Sequence of chain 1.D:
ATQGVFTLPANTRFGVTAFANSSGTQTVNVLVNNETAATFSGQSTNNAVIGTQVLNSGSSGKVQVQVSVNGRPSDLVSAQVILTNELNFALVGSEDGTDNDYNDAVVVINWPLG

Binding-site contacts:
Ligand atom C1 contacts residue SER23 of chain 1.D at 3.9 Å.
Ligand atom C5 contacts residue SER22 of chain 1.D at 3.5 Å.
Ligand atom C5 contacts residue ASP96 of chain 1.D at 3.8 Å.
Ligand atom O2 contacts residue ASN21 of chain 1.D at 3.1 Å (h-bond).
Ligand atom O4 contacts residue CA1 of chain 1.Q at 2.5 Å.
Ligand atom O3 contacts residue CA1 of chain 1.Q at 2.5 Å.
Ligand atom C3 contacts residue CA1 of chain 1.Q at 3.4 Å.
Ligand atom C3 contacts residue ASP104 of chain 1.D at 3.8 Å.
Ligand atom C7 contacts residue SER23 of chain 1.D at 3.1 Å.
Ligand atom O5 contacts residue SER22 of chain 1.D at 3.6 Å (h-bond).
Ligand atom C2 contacts residue ASP99 of chain 1.D at 4.0 Å.
Ligand atom O3 contacts residue ASP104 of chain 1.D at 3.0 Å (salt-bridge).
Ligand atom C2 contacts residue CA1 of chain 1.H at 3.4 Å.
Ligand atom O3 contacts residue ASP99 of chain 1.D at 2.6 Å (salt-bridge).
Ligand atom C3 contacts residue ASP99 of chain 1.D at 3.2 Å.
Ligand atom C1M contacts residue SER23 of chain 1.D at 3.6 Å.
Ligand atom C2 contacts residue GLY114 of chain 1.A at 3.4 Å.
Ligand atom O2 contacts residue ASP104 of chain 1.D at 3.7 Å.
Ligand atom C6 contacts residue ASP96 of chain 1.D at 4.0 Å.
Ligand atom O4 contacts residue ASP99 of chain 1.D at 3.6 Å (salt-bridge).
Ligand atom O4 contacts residue GLU95 of chain 1.D at 3.4 Å (salt-bridge).
Ligand atom C5 contacts residue SER23 of chain 1.D at 3.9 Å.
Ligand atom O4 contacts residue GLY97 of chain 1.D at 4.0 Å.
Ligand atom C4 contacts residue ASP104 of chain 1.D at 3.3 Å.
Ligand atom C4 contacts residue CA1 of chain 1.Q at 3.3 Å.
Ligand atom C6 contacts residue SER23 of chain 1.D at 4.0 Å.
Ligand atom O3 contacts residue ASP101 of chain 1.D at 2.9 Å (salt-bridge).
Ligand atom O2 contacts residue GLY114 of chain 1.A at 2.6 Å (h-bond).
Ligand atom C4 contacts residue SER22 of chain 1.D at 3.6 Å.
Ligand atom C3 contacts residue CA1 of chain 1.H at 3.4 Å.
Ligand atom O4 contacts residue ASP96 of chain 1.D at 2.6 Å (salt-bridge).
Ligand atom C4 contacts residue CA1 of chain 1.H at 3.8 Å.
Ligand atom C4 contacts residue ASP96 of chain 1.D at 3.4 Å.
Ligand atom C1M contacts residue GLY114 of chain 1.A at 3.5 Å.
Ligand atom O2 contacts residue CA1 of chain 1.H at 2.5 Å.
Ligand atom O3 contacts residue CA1 of chain 1.H at 2.5 Å.
Ligand atom O5 contacts residue SER23 of chain 1.D at 3.0 Å (h-bond).
Ligand atom O4 contacts residue ASP104 of chain 1.D at 3.2 Å (salt-bridge).
Ligand atom O7A contacts residue SER23 of chain 1.D at 3.0 Å (h-bond).
Ligand atom O2 contacts residue SER22 of chain 1.D at 3.3 Å.

Sequence of chain 1.A:
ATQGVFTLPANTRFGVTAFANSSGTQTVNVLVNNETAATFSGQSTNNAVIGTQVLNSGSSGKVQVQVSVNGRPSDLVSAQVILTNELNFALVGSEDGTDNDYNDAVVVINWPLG

This small molecule binds to this protein.
Small molecule (SMILES): C[C@@H]1O[C@@H](CC(=O)O)[C@@H](O)[C@H](O)[C@@H]1O